Binding-site contacts:
Ligand atom C1 contacts residue ASN67 of chain 51.C at 1.4 Å.
Ligand atom C8 contacts residue ARG89 of chain 51.C at 4.1 Å.
Ligand atom O5 contacts residue ASN67 of chain 51.C at 2.5 Å (h-bond).
Ligand atom C7 contacts residue ASN67 of chain 51.C at 3.7 Å.
Ligand atom C3 contacts residue ASN67 of chain 51.C at 3.8 Å.
Ligand atom C8 contacts residue MET118 of chain 51.C at 4.0 Å (hydrophobic).
Ligand atom O7 contacts residue ASN67 of chain 51.C at 4.1 Å.
Ligand atom O6 contacts residue ASN67 of chain 51.C at 3.7 Å.
Ligand atom C8 contacts residue PHE90 of chain 51.C at 3.6 Å (hydrophobic).
Ligand atom C5 contacts residue ASN67 of chain 51.C at 3.8 Å.
Ligand atom C7 contacts residue PHE90 of chain 51.C at 4.3 Å (hydrophobic).
Ligand atom C4 contacts residue ASN67 of chain 51.C at 4.3 Å.
Ligand atom N2 contacts residue ASN67 of chain 51.C at 2.8 Å (h-bond).
Ligand atom C2 contacts residue ASN67 of chain 51.C at 2.4 Å.

The small molecule below binds the protein below.
Small molecule (SMILES): CC(=O)N[C@@H]1[C@@H](O)[C@H](O)[C@@H](CO)O[C@H]1O

Sequence of chain 51.C:
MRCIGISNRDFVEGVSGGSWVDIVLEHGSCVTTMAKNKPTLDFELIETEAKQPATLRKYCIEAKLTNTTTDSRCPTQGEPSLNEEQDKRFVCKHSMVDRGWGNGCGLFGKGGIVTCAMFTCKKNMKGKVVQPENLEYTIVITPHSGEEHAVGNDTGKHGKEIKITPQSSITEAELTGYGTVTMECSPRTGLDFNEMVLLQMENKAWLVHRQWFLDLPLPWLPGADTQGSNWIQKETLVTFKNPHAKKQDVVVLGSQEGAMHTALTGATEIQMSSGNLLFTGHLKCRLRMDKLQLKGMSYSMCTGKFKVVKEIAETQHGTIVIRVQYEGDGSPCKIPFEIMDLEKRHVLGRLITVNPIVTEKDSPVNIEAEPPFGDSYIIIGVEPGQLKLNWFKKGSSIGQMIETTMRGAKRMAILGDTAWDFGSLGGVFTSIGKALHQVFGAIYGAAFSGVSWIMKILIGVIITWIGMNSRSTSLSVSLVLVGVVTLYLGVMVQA